Binding-site contacts:
Ligand atom S1 contacts residue MET40 of chain 1.A at 3.2 Å (h-bond).
Ligand atom O2B contacts residue GLY42 of chain 1.A at 3.3 Å.
Ligand atom O2A contacts residue ARG92 of chain 1.A at 2.8 Å (salt-bridge).
Ligand atom O3A contacts residue GLY42 of chain 1.A at 3.6 Å.
Ligand atom O3B contacts residue ASP41 of chain 1.A at 2.8 Å (salt-bridge).
Ligand atom C15 contacts residue ALA84 of chain 1.A at 3.6 Å (hydrophobic).
Ligand atom C1 contacts residue MET40 of chain 1.A at 3.1 Å (hydrophobic).
Ligand atom C15 contacts residue VAL159 of chain 1.A at 3.6 Å (hydrophobic).
Ligand atom O1A contacts residue ARG92 of chain 1.A at 2.7 Å (salt-bridge).
Ligand atom PA contacts residue MG1 of chain 1.E at 3.3 Å.
Ligand atom C4 contacts residue ARG92 of chain 1.A at 3.6 Å.
Ligand atom O2A contacts residue MG1 of chain 1.E at 2.2 Å.
Ligand atom C14 contacts residue LYS107 of chain 1.A at 3.6 Å.
Ligand atom C1 contacts residue IPE1 of chain 1.C at 3.6 Å.
Ligand atom O2A contacts residue IPE1 of chain 1.C at 3.1 Å (h-bond).
Ligand atom C9 contacts residue LEU103 of chain 1.A at 3.5 Å (hydrophobic).
Ligand atom S1 contacts residue ASN43 of chain 1.A at 3.4 Å (h-bond).
Ligand atom O2B contacts residue ARG45 of chain 1.A at 2.7 Å (salt-bridge).
Ligand atom C6 contacts residue ALA84 of chain 1.A at 3.1 Å (hydrophobic).
Ligand atom O3B contacts residue GLY42 of chain 1.A at 3.4 Å (h-bond).
Ligand atom O1A contacts residue HIS58 of chain 1.A at 3.0 Å.
Ligand atom C7 contacts residue ASN43 of chain 1.A at 3.5 Å.
Ligand atom C14 contacts residue PHE62 of chain 1.A at 3.5 Å (hydrophobic).
Ligand atom O3B contacts residue ARG45 of chain 1.A at 2.7 Å (salt-bridge).
Ligand atom O3A contacts residue ARG44 of chain 1.A at 2.9 Å (salt-bridge).
Ligand atom PB contacts residue MG1 of chain 1.E at 3.3 Å.
Ligand atom O1B contacts residue ARG44 of chain 1.A at 2.9 Å (salt-bridge).
Ligand atom O2B contacts residue ARG44 of chain 1.A at 3.3 Å (salt-bridge).
Ligand atom C2 contacts residue ASN43 of chain 1.A at 3.6 Å.
Ligand atom O3A contacts residue ASN43 of chain 1.A at 3.2 Å (h-bond).
Ligand atom S1 contacts residue GLY42 of chain 1.A at 3.4 Å (h-bond).
Ligand atom C14 contacts residue TRP10 of chain 1.A at 3.4 Å (hydrophobic).
Ligand atom O1A contacts residue ARG44 of chain 1.A at 3.4 Å.
Ligand atom C9 contacts residue HIS58 of chain 1.A at 3.1 Å.
Ligand atom C5 contacts residue ALA84 of chain 1.A at 3.2 Å (hydrophobic).
Ligand atom C2 contacts residue MET40 of chain 1.A at 3.5 Å (hydrophobic).
Ligand atom PB contacts residue ARG45 of chain 1.A at 3.6 Å.
Ligand atom O3B contacts residue MG1 of chain 1.E at 2.2 Å.
Ligand atom C9 contacts residue PHE62 of chain 1.A at 3.5 Å (hydrophobic).
Ligand atom O2A contacts residue ASP41 of chain 1.A at 3.4 Å (salt-bridge).

This small molecule binds to this protein.
Small molecule (SMILES): CC(C)=CCC/C(C)=C/CC/C(C)=C/CS[P](=O)(O)OP(=O)(O)O

Sequence of chain 1.A:
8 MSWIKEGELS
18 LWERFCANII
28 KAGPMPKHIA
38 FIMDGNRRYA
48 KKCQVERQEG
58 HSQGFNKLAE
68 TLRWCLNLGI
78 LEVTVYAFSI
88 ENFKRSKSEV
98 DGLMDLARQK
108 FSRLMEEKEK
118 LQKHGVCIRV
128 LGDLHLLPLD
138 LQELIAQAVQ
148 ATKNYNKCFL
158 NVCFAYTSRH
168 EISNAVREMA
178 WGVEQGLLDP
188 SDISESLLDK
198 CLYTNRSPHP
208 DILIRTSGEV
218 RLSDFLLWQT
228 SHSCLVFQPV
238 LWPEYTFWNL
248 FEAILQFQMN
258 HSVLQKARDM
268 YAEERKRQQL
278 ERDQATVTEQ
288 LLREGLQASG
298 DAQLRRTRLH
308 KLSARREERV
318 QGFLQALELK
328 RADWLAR

Sequence of chain 1.B:
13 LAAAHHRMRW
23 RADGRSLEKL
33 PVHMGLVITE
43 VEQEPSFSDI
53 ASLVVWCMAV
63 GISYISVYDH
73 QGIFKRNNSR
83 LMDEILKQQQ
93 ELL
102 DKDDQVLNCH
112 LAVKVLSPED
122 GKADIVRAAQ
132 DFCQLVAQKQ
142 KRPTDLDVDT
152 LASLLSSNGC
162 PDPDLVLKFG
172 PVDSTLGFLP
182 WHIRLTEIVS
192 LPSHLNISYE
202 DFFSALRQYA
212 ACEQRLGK